Sequence of chain 38.A:
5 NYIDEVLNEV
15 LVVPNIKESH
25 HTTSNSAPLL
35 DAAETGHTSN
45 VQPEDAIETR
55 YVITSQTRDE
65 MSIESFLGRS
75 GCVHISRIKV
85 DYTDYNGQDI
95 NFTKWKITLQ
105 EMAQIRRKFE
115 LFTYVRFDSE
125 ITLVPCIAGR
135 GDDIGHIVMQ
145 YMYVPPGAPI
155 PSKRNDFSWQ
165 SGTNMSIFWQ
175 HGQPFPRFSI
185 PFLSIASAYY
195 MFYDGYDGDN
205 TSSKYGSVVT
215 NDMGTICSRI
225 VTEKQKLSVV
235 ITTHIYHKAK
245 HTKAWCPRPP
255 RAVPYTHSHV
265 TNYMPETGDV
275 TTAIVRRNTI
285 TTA

Binding-site contacts:
Ligand atom C4B contacts residue ILE125 of chain 38.A at 3.9 Å (hydrophobic).
Ligand atom C6B contacts residue ILE184 of chain 38.A at 4.1 Å (hydrophobic).
Ligand atom O1 contacts residue MET217 of chain 38.A at 4.2 Å.
Ligand atom C5A contacts residue TYR145 of chain 38.A at 3.8 Å (hydrophobic).
Ligand atom C2B contacts residue ILE125 of chain 38.A at 3.1 Å (hydrophobic).
Ligand atom CL2 contacts residue TYR147 of chain 38.A at 3.4 Å.
Ligand atom CL2 contacts residue LEU187 of chain 38.A at 3.9 Å.
Ligand atom C1B contacts residue ILE125 of chain 38.A at 3.1 Å (hydrophobic).
Ligand atom C2A contacts residue PHE182 of chain 38.A at 4.2 Å (hydrophobic).
Ligand atom C31 contacts residue GLN104 of chain 38.A at 3.6 Å.
Ligand atom C5A contacts residue TYR147 of chain 38.A at 4.1 Å (hydrophobic).
Ligand atom C5B contacts residue ILE125 of chain 38.A at 3.9 Å (hydrophobic).
Ligand atom C4 contacts residue LEU103 of chain 38.A at 3.4 Å (hydrophobic).
Ligand atom O1A contacts residue ILE220 of chain 38.A at 3.6 Å.
Ligand atom N2 contacts residue ASN215 of chain 38.A at 3.7 Å.
Ligand atom C31 contacts residue MET195 of chain 38.A at 3.5 Å (hydrophobic).
Ligand atom C5B contacts residue TYR147 of chain 38.A at 3.9 Å (hydrophobic).
Ligand atom CL1 contacts residue ILE239 of chain 38.A at 3.8 Å.
Ligand atom C4A contacts residue LEU127 of chain 38.A at 4.0 Å (hydrophobic).
Ligand atom C4C contacts residue MET217 of chain 38.A at 4.2 Å (hydrophobic).
Ligand atom C5A contacts residue ILE220 of chain 38.A at 3.9 Å (hydrophobic).
Ligand atom C3 contacts residue LEU103 of chain 38.A at 4.1 Å (hydrophobic).
Ligand atom C2A contacts residue ILE220 of chain 38.A at 3.8 Å (hydrophobic).
Ligand atom O1A contacts residue TYR147 of chain 38.A at 4.0 Å.
Ligand atom C3B contacts residue ILE220 of chain 38.A at 4.2 Å (hydrophobic).
Ligand atom CL1 contacts residue ILE125 of chain 38.A at 3.5 Å.
Ligand atom N3A contacts residue LEU127 of chain 38.A at 4.1 Å.
Ligand atom N3A contacts residue PHE182 of chain 38.A at 4.0 Å.
Ligand atom C1C contacts residue LEU103 of chain 38.A at 4.1 Å (hydrophobic).
Ligand atom C4A contacts residue TYR145 of chain 38.A at 3.3 Å (hydrophobic).
Ligand atom O1B contacts residue ILE125 of chain 38.A at 3.5 Å.
Ligand atom C6B contacts residue ILE125 of chain 38.A at 3.6 Å (hydrophobic).
Ligand atom N2 contacts residue THR102 of chain 38.A at 4.2 Å.
Ligand atom CL2 contacts residue ILE184 of chain 38.A at 3.9 Å.
Ligand atom C3B contacts residue ILE125 of chain 38.A at 3.5 Å (hydrophobic).
Ligand atom C4A contacts residue ILE220 of chain 38.A at 4.1 Å (hydrophobic).
Ligand atom C5A contacts residue MET146 of chain 38.A at 3.7 Å (hydrophobic).
Ligand atom C2C contacts residue MET217 of chain 38.A at 3.7 Å (hydrophobic).
Ligand atom C4B contacts residue ILE220 of chain 38.A at 4.0 Å (hydrophobic).
Ligand atom C5 contacts residue LEU103 of chain 38.A at 3.8 Å (hydrophobic).

A small-molecule ligand and the protein it binds are described below.
Small molecule (SMILES): Cc1cc(CCCCCOc2c(Cl)cc(C3=NCCO3)cc2Cl)on1